Sequence of chain 1.I:
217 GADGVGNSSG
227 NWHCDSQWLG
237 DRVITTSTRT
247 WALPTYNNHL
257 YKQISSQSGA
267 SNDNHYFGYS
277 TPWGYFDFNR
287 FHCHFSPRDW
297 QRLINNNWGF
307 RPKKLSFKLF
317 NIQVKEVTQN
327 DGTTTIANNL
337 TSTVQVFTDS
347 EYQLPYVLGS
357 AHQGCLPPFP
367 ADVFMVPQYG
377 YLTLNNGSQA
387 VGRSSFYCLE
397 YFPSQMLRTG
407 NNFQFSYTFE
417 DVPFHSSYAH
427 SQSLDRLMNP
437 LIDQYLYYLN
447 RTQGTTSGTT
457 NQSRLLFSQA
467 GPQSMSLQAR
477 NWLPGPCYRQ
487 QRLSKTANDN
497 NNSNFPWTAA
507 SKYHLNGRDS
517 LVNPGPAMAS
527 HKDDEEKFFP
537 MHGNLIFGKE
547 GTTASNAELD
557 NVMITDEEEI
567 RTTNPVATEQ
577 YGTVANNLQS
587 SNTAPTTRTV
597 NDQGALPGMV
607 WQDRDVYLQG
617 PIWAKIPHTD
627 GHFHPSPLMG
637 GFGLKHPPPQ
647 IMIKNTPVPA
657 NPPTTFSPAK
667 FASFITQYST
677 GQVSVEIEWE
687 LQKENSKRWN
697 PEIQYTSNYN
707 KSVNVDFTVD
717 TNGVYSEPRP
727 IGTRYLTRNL

Binding-site contacts:
Ligand atom C1' contacts residue HIS630 of chain 1.I at 4.0 Å.
Ligand atom C6 contacts residue PRO631 of chain 1.I at 4.0 Å (hydrophobic).
Ligand atom O5' contacts residue PHE629 of chain 1.I at 4.2 Å.
Ligand atom C8 contacts residue PRO419 of chain 1.I at 4.3 Å (hydrophobic).
Ligand atom C8 contacts residue HIS630 of chain 1.I at 3.4 Å.
Ligand atom N6 contacts residue SER632 of chain 1.I at 3.9 Å.
Ligand atom N7 contacts residue ASP609 of chain 1.I at 4.5 Å.
Ligand atom C2 contacts residue PRO419 of chain 1.I at 4.4 Å (hydrophobic).
Ligand atom C6 contacts residue GLY639 of chain 1.I at 3.7 Å.
Ligand atom C2 contacts residue GLY639 of chain 1.I at 3.7 Å.
Ligand atom N1 contacts residue VAL418 of chain 1.I at 3.8 Å.
Ligand atom N6 contacts residue VAL418 of chain 1.I at 3.6 Å.
Ligand atom C6 contacts residue VAL418 of chain 1.I at 3.8 Å (hydrophobic).
Ligand atom N3 contacts residue PRO419 of chain 1.I at 4.3 Å.
Ligand atom C2' contacts residue PRO419 of chain 1.I at 4.0 Å (hydrophobic).
Ligand atom C4 contacts residue PRO419 of chain 1.I at 4.2 Å (hydrophobic).
Ligand atom C5 contacts residue PRO419 of chain 1.I at 4.2 Å (hydrophobic).
Ligand atom N9 contacts residue HIS630 of chain 1.I at 4.2 Å.
Ligand atom N6 contacts residue PRO633 of chain 1.I at 4.2 Å.
Ligand atom C5 contacts residue SER632 of chain 1.I at 4.3 Å.
Ligand atom N7 contacts residue SER632 of chain 1.I at 3.8 Å.
Ligand atom N6 contacts residue GLY639 of chain 1.I at 2.8 Å (h-bond).
Ligand atom O2P contacts residue PRO631 of chain 1.I at 3.8 Å.
Ligand atom N1 contacts residue ILE622 of chain 1.I at 4.4 Å.
Ligand atom N7 contacts residue PRO419 of chain 1.I at 4.4 Å.
Ligand atom C6 contacts residue SER632 of chain 1.I at 4.3 Å.
Ligand atom O5' contacts residue PRO631 of chain 1.I at 4.1 Å.
Ligand atom N7 contacts residue HIS630 of chain 1.I at 4.1 Å.
Ligand atom C6 contacts residue PRO419 of chain 1.I at 4.4 Å (hydrophobic).
Ligand atom C5 contacts residue PRO631 of chain 1.I at 4.4 Å (hydrophobic).
Ligand atom N1 contacts residue PRO631 of chain 1.I at 4.2 Å.
Ligand atom O4' contacts residue HIS630 of chain 1.I at 4.4 Å.
Ligand atom N6 contacts residue PRO631 of chain 1.I at 3.9 Å.
Ligand atom O4' contacts residue PRO631 of chain 1.I at 3.8 Å.
Ligand atom O2P contacts residue PHE629 of chain 1.I at 4.0 Å.
Ligand atom N6 contacts residue GLY637 of chain 1.I at 4.1 Å.
Ligand atom O2P contacts residue HIS628 of chain 1.I at 4.3 Å.
Ligand atom N9 contacts residue PRO419 of chain 1.I at 4.2 Å.
Ligand atom N6 contacts residue PHE638 of chain 1.I at 3.8 Å.
Ligand atom N1 contacts residue GLY639 of chain 1.I at 2.9 Å (h-bond).

A protein and the small-molecule ligand that binds it are described below.
Small molecule (SMILES): Nc1ncnc2c1ncn2[C@H]1C[C@H](O)[C@@H](COP(=O)(O)O)O1